A protein and the small-molecule ligand that binds it are described below.
Small molecule (SMILES): CC(=O)N[C@H]1[C@H](O[C@H]2[C@H](O)[C@@H](NC(C)=O)CO[C@@H]2CO)O[C@H](CO)[C@@H](O)[C@@H]1O

Sequence of chain 1.C:
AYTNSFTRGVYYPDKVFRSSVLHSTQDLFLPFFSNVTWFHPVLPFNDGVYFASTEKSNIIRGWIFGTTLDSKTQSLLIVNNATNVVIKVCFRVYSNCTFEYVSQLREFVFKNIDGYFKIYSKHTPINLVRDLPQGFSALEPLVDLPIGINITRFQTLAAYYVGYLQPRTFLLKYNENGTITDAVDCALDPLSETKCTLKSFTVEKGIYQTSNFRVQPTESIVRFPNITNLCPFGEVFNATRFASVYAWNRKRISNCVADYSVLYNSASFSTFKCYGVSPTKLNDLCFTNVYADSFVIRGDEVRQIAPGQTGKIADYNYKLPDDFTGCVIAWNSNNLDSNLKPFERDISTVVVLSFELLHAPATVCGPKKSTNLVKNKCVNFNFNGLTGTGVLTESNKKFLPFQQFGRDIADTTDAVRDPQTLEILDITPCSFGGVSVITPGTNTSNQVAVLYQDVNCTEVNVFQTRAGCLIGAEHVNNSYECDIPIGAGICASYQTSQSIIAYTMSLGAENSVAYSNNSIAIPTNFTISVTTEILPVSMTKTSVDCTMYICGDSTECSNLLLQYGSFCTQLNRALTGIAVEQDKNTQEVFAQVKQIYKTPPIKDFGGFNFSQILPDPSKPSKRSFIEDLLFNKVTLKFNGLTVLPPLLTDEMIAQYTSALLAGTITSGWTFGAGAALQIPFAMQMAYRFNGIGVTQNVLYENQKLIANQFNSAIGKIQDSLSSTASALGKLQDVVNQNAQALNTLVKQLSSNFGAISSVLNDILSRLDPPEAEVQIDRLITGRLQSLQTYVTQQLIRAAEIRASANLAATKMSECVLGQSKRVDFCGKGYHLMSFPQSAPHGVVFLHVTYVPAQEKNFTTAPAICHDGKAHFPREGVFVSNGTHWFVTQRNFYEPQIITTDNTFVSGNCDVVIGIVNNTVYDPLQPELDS

Binding-site contacts:
Ligand atom N2 contacts residue ASN801 of chain 1.C at 2.9 Å (h-bond).
Ligand atom C7 contacts residue ASN801 of chain 1.C at 4.0 Å.
Ligand atom O6 contacts residue GLN804 of chain 1.C at 3.9 Å.
Ligand atom C1 contacts residue ASN801 of chain 1.C at 1.4 Å.
Ligand atom C5 contacts residue ASN801 of chain 1.C at 3.6 Å.
Ligand atom O5 contacts residue SER803 of chain 1.C at 3.5 Å (h-bond).
Ligand atom C3 contacts residue ASN801 of chain 1.C at 3.8 Å.
Ligand atom C6 contacts residue GLN804 of chain 1.C at 3.3 Å.
Ligand atom O5 contacts residue ASN801 of chain 1.C at 2.3 Å (h-bond).
Ligand atom C5 contacts residue SER803 of chain 1.C at 3.4 Å.
Ligand atom C4 contacts residue ASN801 of chain 1.C at 4.2 Å.
Ligand atom C5 contacts residue GLN804 of chain 1.C at 4.3 Å.
Ligand atom C6 contacts residue SER803 of chain 1.C at 3.9 Å.
Ligand atom O5 contacts residue GLN804 of chain 1.C at 4.3 Å.
Ligand atom C2 contacts residue ASN801 of chain 1.C at 2.5 Å.
Ligand atom C1 contacts residue SER803 of chain 1.C at 3.6 Å.